This protein binds this small molecule.
Small molecule (SMILES): Cc1cccc(Oc2nc(N3CCN(c4ccccn4)CC3)nc3[nH]cnc23)c1

Binding-site contacts:
Ligand atom C26 contacts residue GLY279 of chain 1.D at 3.4 Å.
Ligand atom C10 contacts residue PHE283 of chain 1.D at 3.6 Å (hydrophobic).
Ligand atom C14 contacts residue GLN280 of chain 1.D at 3.6 Å.
Ligand atom C17 contacts residue SER231 of chain 1.D at 3.6 Å.
Ligand atom C19 contacts residue GLY279 of chain 1.D at 3.5 Å.
Ligand atom N1 contacts residue PHE283 of chain 1.D at 3.5 Å.
Ligand atom N21 contacts residue PHE283 of chain 1.D at 3.4 Å.
Ligand atom C27 contacts residue TYR247 of chain 1.D at 3.4 Å (hydrophobic).
Ligand atom C23 contacts residue TYR247 of chain 1.D at 2.8 Å (hydrophobic).
Ligand atom O13 contacts residue PHE250 of chain 1.D at 3.6 Å.
Ligand atom N20 contacts residue TYR247 of chain 1.D at 2.6 Å (h-bond).
Ligand atom C27 contacts residue VAL276 of chain 1.D at 3.5 Å (hydrophobic).
Ligand atom C26 contacts residue GLN280 of chain 1.D at 3.3 Å.
Ligand atom C19 contacts residue MET267 of chain 1.D at 3.7 Å (hydrophobic).
Ligand atom C11 contacts residue PHE250 of chain 1.D at 3.7 Å (hydrophobic).
Ligand atom C19 contacts residue TYR247 of chain 1.D at 3.5 Å (hydrophobic).
Ligand atom C28 contacts residue GLU275 of chain 1.D at 3.6 Å.
Ligand atom C25 contacts residue GLY279 of chain 1.D at 3.1 Å.
Ligand atom C29 contacts residue GLU275 of chain 1.D at 3.5 Å.
Ligand atom C28 contacts residue PRO266 of chain 1.D at 3.7 Å (hydrophobic).
Ligand atom C14 contacts residue ILE246 of chain 1.D at 3.2 Å (hydrophobic).
Ligand atom N21 contacts residue GLY279 of chain 1.D at 3.4 Å (h-bond).
Ligand atom N3 contacts residue PHE283 of chain 1.D at 3.6 Å.
Ligand atom C16 contacts residue GLN280 of chain 1.D at 3.5 Å.
Ligand atom N18 contacts residue TYR247 of chain 1.D at 3.5 Å (h-bond).
Ligand atom N18 contacts residue GLY279 of chain 1.D at 3.5 Å.
Ligand atom N20 contacts residue MET267 of chain 1.D at 3.7 Å.
Ligand atom C22 contacts residue GLY279 of chain 1.D at 3.6 Å.
Ligand atom C15 contacts residue PHE250 of chain 1.D at 2.9 Å (hydrophobic).
Ligand atom C2 contacts residue PHE283 of chain 1.D at 3.5 Å (hydrophobic).
Ligand atom C29 contacts residue LYS272 of chain 1.D at 3.7 Å.
Ligand atom C23 contacts residue GLN280 of chain 1.D at 3.3 Å.
Ligand atom C5 contacts residue MET267 of chain 1.D at 3.7 Å (hydrophobic).
Ligand atom C23 contacts residue GLY279 of chain 1.D at 3.1 Å.
Ligand atom C28 contacts residue MET267 of chain 1.D at 3.7 Å (hydrophobic).
Ligand atom C14 contacts residue TYR247 of chain 1.D at 3.7 Å (hydrophobic).
Ligand atom C15 contacts residue ILE246 of chain 1.D at 3.5 Å (hydrophobic).
Ligand atom C16 contacts residue ILE246 of chain 1.D at 3.5 Å (hydrophobic).
Ligand atom C4 contacts residue PHE283 of chain 1.D at 3.5 Å (hydrophobic).
Ligand atom C5 contacts residue PHE283 of chain 1.D at 3.7 Å (hydrophobic).

Sequence of chain 1.D:
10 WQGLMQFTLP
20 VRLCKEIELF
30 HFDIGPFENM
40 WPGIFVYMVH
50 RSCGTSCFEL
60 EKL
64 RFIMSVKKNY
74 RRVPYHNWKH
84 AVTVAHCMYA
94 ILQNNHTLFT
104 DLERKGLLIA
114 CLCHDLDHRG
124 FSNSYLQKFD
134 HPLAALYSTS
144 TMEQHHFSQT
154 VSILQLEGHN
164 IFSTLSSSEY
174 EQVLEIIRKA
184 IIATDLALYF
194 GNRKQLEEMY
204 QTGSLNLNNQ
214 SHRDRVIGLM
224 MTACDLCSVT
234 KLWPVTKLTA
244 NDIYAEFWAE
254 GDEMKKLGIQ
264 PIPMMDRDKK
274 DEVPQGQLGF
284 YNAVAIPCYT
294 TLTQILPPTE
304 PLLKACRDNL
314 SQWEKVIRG